The small molecule below binds the protein below.
Small molecule (SMILES): Oc1c(Br)ccc(Oc2ccc(Br)cc2Br)c1Br

Binding-site contacts:
Ligand atom C6 contacts residue PHE141 of chain 1.B at 4.1 Å (hydrophobic).
Ligand atom C5 contacts residue PHE80 of chain 1.B at 4.1 Å (hydrophobic).
Ligand atom C2 contacts residue PHE80 of chain 1.B at 3.9 Å (hydrophobic).
Ligand atom BR2 contacts residue TYR239 of chain 1.B at 3.5 Å.
Ligand atom C4 contacts residue TYR20 of chain 1.B at 4.3 Å (hydrophobic).
Ligand atom C2 contacts residue PHE141 of chain 1.B at 3.7 Å (hydrophobic).
Ligand atom O3 contacts residue PHE141 of chain 1.B at 4.2 Å.
Ligand atom O3 contacts residue PHE80 of chain 1.B at 4.0 Å.
Ligand atom C3 contacts residue PHE80 of chain 1.B at 3.6 Å (hydrophobic).
Ligand atom C2 contacts residue LYS105 of chain 1.B at 4.0 Å.
Ligand atom BR4 contacts residue HIS107 of chain 1.B at 3.4 Å.
Ligand atom O3 contacts residue HIS107 of chain 1.B at 3.0 Å (h-bond).
Ligand atom BR2 contacts residue PHE141 of chain 1.B at 4.5 Å.
Ligand atom BR4 contacts residue PRO46 of chain 1.B at 4.0 Å.
Ligand atom BR2 contacts residue PHE254 of chain 1.B at 4.2 Å.
Ligand atom C4 contacts residue PHE141 of chain 1.B at 3.7 Å (hydrophobic).
Ligand atom C3 contacts residue HIS107 of chain 1.B at 4.0 Å.
Ligand atom BR4 contacts residue TYR20 of chain 1.B at 4.0 Å.
Ligand atom C4 contacts residue PHE80 of chain 1.B at 3.7 Å (hydrophobic).
Ligand atom C3 contacts residue PHE141 of chain 1.B at 3.7 Å (hydrophobic).
Ligand atom C6 contacts residue PHE80 of chain 1.B at 4.3 Å (hydrophobic).
Ligand atom BR2 contacts residue LYS105 of chain 1.B at 3.2 Å.
Ligand atom C5 contacts residue PHE141 of chain 1.B at 3.8 Å (hydrophobic).
Ligand atom BR4 contacts residue PHE80 of chain 1.B at 4.4 Å.
Ligand atom C4 contacts residue HIS107 of chain 1.B at 4.4 Å.
Ligand atom BR4 contacts residue PHE141 of chain 1.B at 4.3 Å.
Ligand atom O3 contacts residue LYS105 of chain 1.B at 3.5 Å (salt-bridge).
Ligand atom C5 contacts residue TYR20 of chain 1.B at 3.8 Å (hydrophobic).
Ligand atom C1 contacts residue PHE141 of chain 1.B at 3.9 Å (hydrophobic).
Ligand atom BR4 contacts residue TYR168 of chain 1.B at 4.1 Å.
Ligand atom C1 contacts residue PHE80 of chain 1.B at 4.2 Å (hydrophobic).
Ligand atom C3 contacts residue LYS105 of chain 1.B at 4.1 Å.

Sequence of chain 1.B:
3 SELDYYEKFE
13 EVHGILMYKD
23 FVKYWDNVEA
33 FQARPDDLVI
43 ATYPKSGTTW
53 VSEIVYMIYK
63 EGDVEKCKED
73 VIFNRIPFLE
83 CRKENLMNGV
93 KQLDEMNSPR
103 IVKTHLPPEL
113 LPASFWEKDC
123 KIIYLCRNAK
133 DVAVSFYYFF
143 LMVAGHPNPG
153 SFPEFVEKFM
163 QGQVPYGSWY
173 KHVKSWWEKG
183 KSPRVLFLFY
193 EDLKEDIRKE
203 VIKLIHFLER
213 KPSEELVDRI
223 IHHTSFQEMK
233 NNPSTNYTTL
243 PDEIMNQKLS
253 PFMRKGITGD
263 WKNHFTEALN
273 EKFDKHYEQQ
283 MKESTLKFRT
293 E